This protein binds this small molecule.
Small molecule (SMILES): CC(=O)N[C@@H]1[C@@H](O)[C@H](O)[C@@H](CO)O[C@H]1O

Binding-site contacts:
Ligand atom C7 contacts residue VAL105 of chain 1.C at 4.2 Å (hydrophobic).
Ligand atom C8 contacts residue LEU126 of chain 1.C at 4.3 Å (hydrophobic).
Ligand atom C7 contacts residue VAL112 of chain 1.C at 4.0 Å (hydrophobic).
Ligand atom C5 contacts residue THR109 of chain 1.C at 3.7 Å.
Ligand atom O5 contacts residue THR109 of chain 1.C at 3.1 Å (h-bond).
Ligand atom O7 contacts residue ASN107 of chain 1.C at 4.3 Å.
Ligand atom C6 contacts residue ASN110 of chain 1.C at 4.0 Å.
Ligand atom C5 contacts residue ASN107 of chain 1.C at 3.7 Å.
Ligand atom O7 contacts residue VAL105 of chain 1.C at 4.2 Å.
Ligand atom O7 contacts residue LYS114 of chain 1.C at 4.0 Å.
Ligand atom C3 contacts residue ASN107 of chain 1.C at 3.8 Å.
Ligand atom C8 contacts residue VAL105 of chain 1.C at 3.8 Å (hydrophobic).
Ligand atom N2 contacts residue ASN107 of chain 1.C at 2.9 Å (h-bond).
Ligand atom O5 contacts residue ASN107 of chain 1.C at 2.4 Å (h-bond).
Ligand atom C1 contacts residue ASN110 of chain 1.C at 4.2 Å.
Ligand atom O5 contacts residue ASN110 of chain 1.C at 3.3 Å (h-bond).
Ligand atom C1 contacts residue THR109 of chain 1.C at 3.9 Å.
Ligand atom C4 contacts residue ASN107 of chain 1.C at 4.2 Å.
Ligand atom C2 contacts residue ASN107 of chain 1.C at 2.5 Å.
Ligand atom O6 contacts residue ASN110 of chain 1.C at 4.2 Å.
Ligand atom C1 contacts residue ASN107 of chain 1.C at 1.4 Å.
Ligand atom C8 contacts residue PHE139 of chain 1.C at 4.0 Å (hydrophobic).
Ligand atom O7 contacts residue VAL112 of chain 1.C at 3.4 Å.
Ligand atom N2 contacts residue VAL112 of chain 1.C at 4.4 Å.
Ligand atom C6 contacts residue THR109 of chain 1.C at 3.6 Å.
Ligand atom C2 contacts residue VAL112 of chain 1.C at 4.3 Å (hydrophobic).
Ligand atom C5 contacts residue ASN110 of chain 1.C at 4.3 Å.
Ligand atom C7 contacts residue ASN107 of chain 1.C at 3.8 Å.

Sequence of chain 1.C:
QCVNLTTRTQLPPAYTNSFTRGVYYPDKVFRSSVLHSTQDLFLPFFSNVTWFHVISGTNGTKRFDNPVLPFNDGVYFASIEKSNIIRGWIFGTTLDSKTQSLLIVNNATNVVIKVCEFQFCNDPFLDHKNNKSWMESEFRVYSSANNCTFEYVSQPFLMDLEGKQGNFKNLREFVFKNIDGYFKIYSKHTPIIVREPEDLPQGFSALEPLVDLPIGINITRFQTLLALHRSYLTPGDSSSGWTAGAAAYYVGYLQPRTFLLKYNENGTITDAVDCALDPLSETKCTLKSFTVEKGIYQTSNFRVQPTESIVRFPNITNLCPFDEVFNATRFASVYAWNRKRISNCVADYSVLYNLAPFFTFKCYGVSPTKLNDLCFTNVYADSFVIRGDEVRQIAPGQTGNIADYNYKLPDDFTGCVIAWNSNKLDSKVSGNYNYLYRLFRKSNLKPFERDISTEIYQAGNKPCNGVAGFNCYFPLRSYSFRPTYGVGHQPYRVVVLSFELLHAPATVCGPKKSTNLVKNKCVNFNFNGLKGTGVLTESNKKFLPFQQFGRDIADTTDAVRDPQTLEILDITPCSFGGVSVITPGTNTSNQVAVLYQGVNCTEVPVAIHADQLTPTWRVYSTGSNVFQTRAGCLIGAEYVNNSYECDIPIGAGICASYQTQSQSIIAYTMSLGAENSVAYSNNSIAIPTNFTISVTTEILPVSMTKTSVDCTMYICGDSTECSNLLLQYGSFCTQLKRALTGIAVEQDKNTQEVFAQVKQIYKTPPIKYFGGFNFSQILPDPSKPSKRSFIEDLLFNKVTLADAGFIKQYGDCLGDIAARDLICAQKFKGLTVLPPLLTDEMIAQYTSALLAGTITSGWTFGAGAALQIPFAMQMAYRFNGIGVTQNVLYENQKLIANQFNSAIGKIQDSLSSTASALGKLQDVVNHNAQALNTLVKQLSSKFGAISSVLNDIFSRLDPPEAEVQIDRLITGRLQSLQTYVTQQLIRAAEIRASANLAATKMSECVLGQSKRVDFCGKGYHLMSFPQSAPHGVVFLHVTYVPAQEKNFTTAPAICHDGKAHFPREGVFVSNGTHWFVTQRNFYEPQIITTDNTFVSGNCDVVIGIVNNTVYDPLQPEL